The small molecule below binds the protein below.
Small molecule (SMILES): CC[C@H](C)[C@H](NC(=O)[C@H](CO)NC(=O)[C@H](CC(=O)O)NC(=O)[C@@H](N)CCC(=O)O)C(=O)N[C@@H](CC(C)C)C(=O)N[C@@H](CCC(N)=O)C(=O)N1CCC[C@H]1C(=O)NCC(=O)N[C@@H](C)C(=O)N[C@@H](Cc1ccccc1)C(=O)N[C@@H](CO)C(=O)N[C@@H](C)C(=O)N[C@H](C=O)CC(N)=O

Binding-site contacts:
Ligand atom CA contacts residue TYR537 of chain 8.GA at 4.5 Å (hydrophobic).
Ligand atom N contacts residue ILE535 of chain 8.GA at 3.7 Å.
Ligand atom CD1 contacts residue GLN538 of chain 8.GA at 3.1 Å.
Ligand atom CD1 contacts residue LEU413 of chain 8.GA at 4.1 Å (hydrophobic).
Ligand atom CB contacts residue TYR537 of chain 8.GA at 3.0 Å (hydrophobic).
Ligand atom CD contacts residue TYR537 of chain 8.GA at 4.5 Å (hydrophobic).
Ligand atom CG1 contacts residue THR488 of chain 8.GA at 4.2 Å.
Ligand atom O contacts residue LEU534 of chain 8.GA at 4.3 Å.
Ligand atom CE1 contacts residue LEU413 of chain 8.GA at 4.2 Å (hydrophobic).
Ligand atom CB contacts residue THR488 of chain 8.GA at 4.4 Å.
Ligand atom CB contacts residue LEU534 of chain 8.GA at 4.3 Å (hydrophobic).
Ligand atom ND2 contacts residue TYR533 of chain 8.GA at 3.7 Å.
Ligand atom CG contacts residue TYR537 of chain 8.GA at 3.2 Å (hydrophobic).
Ligand atom OD1 contacts residue TYR533 of chain 8.GA at 3.4 Å.
Ligand atom CG contacts residue TYR533 of chain 8.GA at 3.3 Å (hydrophobic).
Ligand atom CB contacts residue TYR533 of chain 8.GA at 3.6 Å (hydrophobic).
Ligand atom CA contacts residue ILE535 of chain 8.GA at 3.8 Å (hydrophobic).
Ligand atom N contacts residue PRO536 of chain 8.GA at 4.2 Å.
Ligand atom CB contacts residue GLU481 of chain 8.GA at 3.6 Å.
Ligand atom NE2 contacts residue PRO536 of chain 8.GA at 4.2 Å.
Ligand atom CG contacts residue PRO536 of chain 8.GA at 4.5 Å (hydrophobic).
Ligand atom CD1 contacts residue PHE402 of chain 8.GA at 4.0 Å (hydrophobic).
Ligand atom CD2 contacts residue ALA484 of chain 8.GA at 3.6 Å (hydrophobic).
Ligand atom CD2 contacts residue MET485 of chain 8.GA at 4.0 Å (hydrophobic).
Ligand atom CB contacts residue ILE535 of chain 8.GA at 4.2 Å (hydrophobic).
Ligand atom O contacts residue HIS409 of chain 8.GA at 3.6 Å.
Ligand atom C contacts residue HIS409 of chain 8.GA at 4.4 Å.
Ligand atom CD1 contacts residue THR488 of chain 8.GA at 4.2 Å.
Ligand atom CD2 contacts residue THR488 of chain 8.GA at 4.2 Å.
Ligand atom O contacts residue PRO536 of chain 8.GA at 3.8 Å.
Ligand atom CD1 contacts residue ILE535 of chain 8.GA at 4.0 Å (hydrophobic).
Ligand atom CD1 contacts residue ILE535 of chain 8.GA at 4.0 Å (hydrophobic).

Sequence of chain 8.GA:
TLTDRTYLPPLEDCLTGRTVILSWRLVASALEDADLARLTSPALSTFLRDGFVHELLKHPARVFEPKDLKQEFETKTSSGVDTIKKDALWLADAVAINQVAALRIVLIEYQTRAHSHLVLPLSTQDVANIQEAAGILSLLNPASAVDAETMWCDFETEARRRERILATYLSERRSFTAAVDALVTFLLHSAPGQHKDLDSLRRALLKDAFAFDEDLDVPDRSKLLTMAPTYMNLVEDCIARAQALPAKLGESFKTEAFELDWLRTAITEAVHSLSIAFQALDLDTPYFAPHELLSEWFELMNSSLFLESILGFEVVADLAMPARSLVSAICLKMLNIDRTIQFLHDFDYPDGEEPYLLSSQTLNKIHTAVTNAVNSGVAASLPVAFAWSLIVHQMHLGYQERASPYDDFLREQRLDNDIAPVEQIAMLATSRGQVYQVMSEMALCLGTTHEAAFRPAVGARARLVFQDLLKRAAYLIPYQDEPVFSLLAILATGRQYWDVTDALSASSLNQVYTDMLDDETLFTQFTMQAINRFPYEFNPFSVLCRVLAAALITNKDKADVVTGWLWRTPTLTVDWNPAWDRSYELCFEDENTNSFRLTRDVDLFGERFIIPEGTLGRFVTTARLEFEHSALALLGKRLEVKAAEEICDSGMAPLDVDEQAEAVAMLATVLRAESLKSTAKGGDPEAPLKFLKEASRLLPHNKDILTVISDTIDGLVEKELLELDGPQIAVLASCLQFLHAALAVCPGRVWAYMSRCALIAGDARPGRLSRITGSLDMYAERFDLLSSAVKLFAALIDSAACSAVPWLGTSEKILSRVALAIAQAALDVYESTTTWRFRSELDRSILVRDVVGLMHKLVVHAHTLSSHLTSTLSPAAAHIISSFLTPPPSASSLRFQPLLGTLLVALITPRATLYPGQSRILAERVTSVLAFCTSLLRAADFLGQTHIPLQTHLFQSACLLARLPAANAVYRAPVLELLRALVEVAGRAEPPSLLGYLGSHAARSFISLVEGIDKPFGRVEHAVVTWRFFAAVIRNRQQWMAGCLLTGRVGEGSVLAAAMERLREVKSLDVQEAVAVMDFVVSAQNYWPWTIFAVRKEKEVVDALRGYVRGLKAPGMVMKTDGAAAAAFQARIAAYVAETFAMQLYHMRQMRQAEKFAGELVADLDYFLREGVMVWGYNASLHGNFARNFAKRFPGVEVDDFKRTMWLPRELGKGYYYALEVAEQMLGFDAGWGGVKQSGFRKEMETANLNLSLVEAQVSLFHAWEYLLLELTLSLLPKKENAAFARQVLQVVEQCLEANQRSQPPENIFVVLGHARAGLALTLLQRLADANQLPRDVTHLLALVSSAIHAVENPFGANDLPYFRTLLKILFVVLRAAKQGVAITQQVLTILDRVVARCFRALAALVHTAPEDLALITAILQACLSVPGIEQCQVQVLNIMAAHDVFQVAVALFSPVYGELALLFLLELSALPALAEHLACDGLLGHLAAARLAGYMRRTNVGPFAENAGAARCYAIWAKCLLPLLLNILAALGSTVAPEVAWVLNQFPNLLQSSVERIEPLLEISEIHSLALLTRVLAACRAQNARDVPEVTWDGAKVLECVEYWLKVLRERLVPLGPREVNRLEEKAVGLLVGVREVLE